Sequence of chain 1.A:
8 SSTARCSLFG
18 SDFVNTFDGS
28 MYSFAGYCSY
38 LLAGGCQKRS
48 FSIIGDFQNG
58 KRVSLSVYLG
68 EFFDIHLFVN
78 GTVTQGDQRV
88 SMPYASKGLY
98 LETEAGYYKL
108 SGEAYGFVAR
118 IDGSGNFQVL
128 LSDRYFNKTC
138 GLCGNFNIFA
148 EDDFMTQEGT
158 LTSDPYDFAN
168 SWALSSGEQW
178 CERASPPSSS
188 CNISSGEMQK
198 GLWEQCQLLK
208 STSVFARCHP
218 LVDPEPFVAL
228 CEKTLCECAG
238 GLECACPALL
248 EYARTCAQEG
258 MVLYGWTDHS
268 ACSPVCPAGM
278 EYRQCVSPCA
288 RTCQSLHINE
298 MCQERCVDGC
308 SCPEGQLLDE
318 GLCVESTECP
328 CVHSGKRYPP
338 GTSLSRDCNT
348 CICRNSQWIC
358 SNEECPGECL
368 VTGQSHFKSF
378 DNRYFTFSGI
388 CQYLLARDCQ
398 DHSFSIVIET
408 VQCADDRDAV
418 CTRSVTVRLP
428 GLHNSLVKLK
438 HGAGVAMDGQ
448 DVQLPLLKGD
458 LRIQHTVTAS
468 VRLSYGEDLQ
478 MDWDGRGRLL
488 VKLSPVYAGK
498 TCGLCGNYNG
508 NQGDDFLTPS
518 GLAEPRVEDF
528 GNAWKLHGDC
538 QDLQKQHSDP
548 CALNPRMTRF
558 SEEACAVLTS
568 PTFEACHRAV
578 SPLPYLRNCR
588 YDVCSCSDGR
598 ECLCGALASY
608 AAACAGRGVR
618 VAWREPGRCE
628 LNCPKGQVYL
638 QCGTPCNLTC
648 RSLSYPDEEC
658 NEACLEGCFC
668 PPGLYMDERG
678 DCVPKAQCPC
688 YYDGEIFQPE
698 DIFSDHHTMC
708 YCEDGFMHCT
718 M

Binding-site contacts:
Ligand atom O6 contacts residue THR79 of chain 1.A at 2.9 Å.
Ligand atom C5 contacts residue ASN77 of chain 1.A at 3.6 Å.
Ligand atom O7 contacts residue PHE75 of chain 1.A at 4.1 Å.
Ligand atom C1 contacts residue THR79 of chain 1.A at 4.0 Å.
Ligand atom C5 contacts residue THR79 of chain 1.A at 4.0 Å.
Ligand atom N2 contacts residue ASN77 of chain 1.A at 3.0 Å (h-bond).
Ligand atom C7 contacts residue VAL60 of chain 1.A at 4.5 Å (hydrophobic).
Ligand atom O7 contacts residue ASN77 of chain 1.A at 2.9 Å (h-bond).
Ligand atom C3 contacts residue ASN77 of chain 1.A at 3.9 Å.
Ligand atom O5 contacts residue ASN77 of chain 1.A at 2.4 Å (h-bond).
Ligand atom C8 contacts residue ASN77 of chain 1.A at 4.4 Å.
Ligand atom C7 contacts residue ASN77 of chain 1.A at 3.3 Å.
Ligand atom O7 contacts residue VAL60 of chain 1.A at 3.8 Å.
Ligand atom C4 contacts residue THR79 of chain 1.A at 4.5 Å.
Ligand atom C6 contacts residue THR79 of chain 1.A at 3.9 Å.
Ligand atom C4 contacts residue ASN77 of chain 1.A at 4.3 Å.
Ligand atom C1 contacts residue ASN77 of chain 1.A at 1.4 Å.
Ligand atom C2 contacts residue ASN77 of chain 1.A at 2.6 Å.
Ligand atom O5 contacts residue THR79 of chain 1.A at 3.1 Å.

The small molecule below binds the protein below.
Small molecule (SMILES): CC(=O)N[C@@H]1[C@@H](O)[C@H](O)[C@@H](CO)O[C@H]1O